Binding-site contacts:
Ligand atom C9 contacts residue CYS43 of chain 2.A at 3.7 Å (hydrophobic).
Ligand atom C5 contacts residue GLU44 of chain 2.A at 4.2 Å.
Ligand atom C8 contacts residue GLU19 of chain 2.A at 4.0 Å.
Ligand atom N contacts residue GLU19 of chain 2.A at 3.1 Å (salt-bridge).
Ligand atom S contacts residue GLU44 of chain 2.A at 3.6 Å.
Ligand atom S1 contacts residue CYS43 of chain 2.A at 1.9 Å (h-bond).
Ligand atom S contacts residue ASN47 of chain 2.A at 4.3 Å.
Ligand atom C1 contacts residue ASN47 of chain 2.A at 4.3 Å.
Ligand atom N1 contacts residue GLU19 of chain 2.A at 3.1 Å (salt-bridge).
Ligand atom S1 contacts residue ASN47 of chain 2.A at 4.2 Å.
Ligand atom C4 contacts residue ASN47 of chain 2.A at 3.6 Å.
Ligand atom C contacts residue GLU44 of chain 2.A at 3.9 Å.
Ligand atom N1 contacts residue LEU48 of chain 2.A at 3.4 Å.
Ligand atom C6 contacts residue ASN47 of chain 2.A at 4.0 Å.
Ligand atom CL contacts residue ASN47 of chain 2.A at 3.6 Å.
Ligand atom C1 contacts residue CYS43 of chain 2.A at 4.2 Å (hydrophobic).
Ligand atom S1 contacts residue GLU44 of chain 2.A at 3.8 Å.
Ligand atom N contacts residue VAL51 of chain 2.A at 3.6 Å.
Ligand atom C7 contacts residue ASN47 of chain 2.A at 3.6 Å.
Ligand atom C2 contacts residue ASN47 of chain 2.A at 4.0 Å.
Ligand atom C8 contacts residue LEU48 of chain 2.A at 4.2 Å (hydrophobic).
Ligand atom C3 contacts residue ASN47 of chain 2.A at 3.7 Å.
Ligand atom C5 contacts residue ASN47 of chain 2.A at 4.0 Å.

The small molecule below binds the protein below.
Small molecule (SMILES): [H]/N=C(/N)c1cc2c(Cl)cc(CS)cc2s1

Sequence of chain 2.A:
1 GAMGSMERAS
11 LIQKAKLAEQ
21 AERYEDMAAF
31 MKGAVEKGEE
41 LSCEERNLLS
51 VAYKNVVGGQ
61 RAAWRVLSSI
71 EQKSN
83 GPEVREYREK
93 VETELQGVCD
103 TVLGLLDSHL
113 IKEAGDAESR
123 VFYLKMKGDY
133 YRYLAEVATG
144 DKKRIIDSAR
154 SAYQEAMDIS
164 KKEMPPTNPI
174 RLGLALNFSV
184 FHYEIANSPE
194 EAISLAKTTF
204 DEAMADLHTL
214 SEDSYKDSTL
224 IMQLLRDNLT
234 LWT